Sequence of chain 8.G:
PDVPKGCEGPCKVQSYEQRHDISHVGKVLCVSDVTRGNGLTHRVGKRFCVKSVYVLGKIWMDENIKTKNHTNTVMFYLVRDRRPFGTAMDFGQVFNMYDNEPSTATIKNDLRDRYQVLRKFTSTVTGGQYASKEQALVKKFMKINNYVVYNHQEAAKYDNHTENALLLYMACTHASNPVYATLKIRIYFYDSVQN

Sequence of chain 8.U:
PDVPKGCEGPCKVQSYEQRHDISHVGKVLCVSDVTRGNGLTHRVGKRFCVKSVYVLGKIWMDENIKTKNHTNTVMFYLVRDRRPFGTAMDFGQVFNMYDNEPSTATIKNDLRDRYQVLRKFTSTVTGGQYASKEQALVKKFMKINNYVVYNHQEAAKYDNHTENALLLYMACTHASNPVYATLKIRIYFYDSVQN

Sequence of chain 8.I:
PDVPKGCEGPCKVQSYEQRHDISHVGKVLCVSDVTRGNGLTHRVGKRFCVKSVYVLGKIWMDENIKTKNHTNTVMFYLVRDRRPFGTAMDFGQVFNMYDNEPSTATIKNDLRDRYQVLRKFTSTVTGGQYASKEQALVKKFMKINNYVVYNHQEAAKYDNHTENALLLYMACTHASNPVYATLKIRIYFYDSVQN

The small molecule below binds the protein below.
Small molecule (SMILES): Nc1ccn([C@H]2C[C@H](O[P](=O)(O)OC[C@H]3O[C@@H](n4cnc5c(N)ncnc54)C[C@@H]3O[P](=O)(O)OC[C@H]3O[C@@H](n4ccc(N)nc4=O)C[C@@H]3O)[C@@H](CO[P](=O)(O)O[C@H]3C[C@H](n4ccc(N)nc4=O)O[C@@H]3CO[P](=O)(O)O[C@H]3C[C@H](n4cnc5c(N)ncnc54)O[C@@H]3CO[P](=O)(O)O[C@H]3C[C@H](n4cnc5c(N)ncnc54)O[C@@H]3CO[P](=O)(O)O[C@H]3C[C@H](n4ccc(N)nc4=O)O[C@@H]3COP(=O)=O)O2)c(=O)n1

Binding-site contacts:
Ligand atom O3' contacts residue ARG119 of chain 8.G at 3.6 Å.
Ligand atom N4 contacts residue LYS51 of chain 8.I at 3.5 Å.
Ligand atom C2' contacts residue TYR188 of chain 8.I at 3.1 Å (hydrophobic).
Ligand atom OP2 contacts residue ASN195 of chain 8.U at 3.5 Å.
Ligand atom N1 contacts residue PHE141 of chain 8.I at 3.6 Å.
Ligand atom C6 contacts residue PHE141 of chain 8.I at 3.5 Å (hydrophobic).
Ligand atom O3' contacts residue ASP113 of chain 8.G at 3.6 Å.
Ligand atom OP2 contacts residue ASN195 of chain 8.U at 2.8 Å (h-bond).
Ligand atom O4' contacts residue ARG80 of chain 8.G at 3.2 Å (salt-bridge).
Ligand atom OP1 contacts residue ARG47 of chain 8.U at 3.3 Å (salt-bridge).
Ligand atom O5' contacts residue ARG112 of chain 8.G at 3.3 Å.
Ligand atom C5' contacts residue ARG112 of chain 8.G at 3.6 Å.
Ligand atom C3' contacts residue TYR188 of chain 8.I at 3.2 Å (hydrophobic).
Ligand atom C5' contacts residue ARG47 of chain 8.U at 3.4 Å.
Ligand atom C4 contacts residue PHE141 of chain 8.I at 3.5 Å (hydrophobic).
Ligand atom N4 contacts residue SER52 of chain 8.I at 3.6 Å (h-bond).
Ligand atom C4' contacts residue ARG82 of chain 8.G at 3.6 Å.
Ligand atom N7 contacts residue PHE141 of chain 8.I at 3.4 Å.
Ligand atom OP1 contacts residue ASP113 of chain 8.G at 2.9 Å (salt-bridge).
Ligand atom OP1 contacts residue ARG112 of chain 8.G at 2.9 Å (salt-bridge).
Ligand atom O3' contacts residue TYR188 of chain 8.I at 3.0 Å (h-bond).
Ligand atom P contacts residue TYR188 of chain 8.I at 3.4 Å.
Ligand atom C4' contacts residue VAL117 of chain 8.G at 3.6 Å (hydrophobic).
Ligand atom OP1 contacts residue LYS120 of chain 8.G at 2.9 Å (salt-bridge).
Ligand atom O2 contacts residue TYR188 of chain 8.I at 3.1 Å.
Ligand atom OP1 contacts residue ARG82 of chain 8.G at 3.6 Å.
Ligand atom OP2 contacts residue TYR54 of chain 8.I at 2.8 Å (h-bond).
Ligand atom C2' contacts residue CYS11 of chain 8.I at 3.6 Å (hydrophobic).
Ligand atom O4' contacts residue GLN116 of chain 8.G at 3.4 Å.
Ligand atom C5 contacts residue PHE141 of chain 8.I at 3.4 Å (hydrophobic).
Ligand atom OP1 contacts residue VAL117 of chain 8.G at 3.6 Å.
Ligand atom N6 contacts residue PHE141 of chain 8.I at 3.5 Å.
Ligand atom OP2 contacts residue ARG186 of chain 8.I at 2.9 Å (salt-bridge).
Ligand atom C5 contacts residue TYR190 of chain 8.I at 3.6 Å (hydrophobic).
Ligand atom OP1 contacts residue ARG119 of chain 8.G at 3.5 Å.
Ligand atom O3' contacts residue ARG47 of chain 8.U at 3.4 Å (salt-bridge).
Ligand atom C5' contacts residue ASP113 of chain 8.G at 3.5 Å.
Ligand atom OP2 contacts residue LYS120 of chain 8.G at 2.9 Å (salt-bridge).
Ligand atom OP2 contacts residue TYR188 of chain 8.I at 2.7 Å (h-bond).
Ligand atom O3' contacts residue ARG82 of chain 8.G at 3.1 Å (salt-bridge).